Sequence of chain 1.B:
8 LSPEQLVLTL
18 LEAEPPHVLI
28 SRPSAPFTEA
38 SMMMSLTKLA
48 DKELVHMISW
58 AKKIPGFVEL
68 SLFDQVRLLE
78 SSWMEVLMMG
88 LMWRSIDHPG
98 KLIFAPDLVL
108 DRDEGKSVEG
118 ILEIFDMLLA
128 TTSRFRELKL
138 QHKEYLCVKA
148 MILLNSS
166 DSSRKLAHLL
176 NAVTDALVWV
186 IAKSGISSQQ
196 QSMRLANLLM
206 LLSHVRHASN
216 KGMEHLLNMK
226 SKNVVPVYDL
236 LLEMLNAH

This small molecule binds to this protein.
Small molecule (SMILES): N#C[C@H](Cc1ccc(O)cc1Cl)c1ccc(O)cc1

Binding-site contacts:
Ligand atom C8 contacts residue MET40 of chain 1.B at 3.8 Å (hydrophobic).
Ligand atom C14 contacts residue GLU50 of chain 1.B at 2.9 Å.
Ligand atom C10 contacts residue PHE101 of chain 1.B at 3.7 Å (hydrophobic).
Ligand atom C13 contacts residue ARG91 of chain 1.B at 4.1 Å.
Ligand atom O1 contacts residue LEU221 of chain 1.B at 3.5 Å.
Ligand atom C6 contacts residue HIS220 of chain 1.B at 3.6 Å.
Ligand atom O2 contacts residue GLU50 of chain 1.B at 2.5 Å (salt-bridge).
Ligand atom O1 contacts residue MET40 of chain 1.B at 3.4 Å.
Ligand atom C7 contacts residue HIS220 of chain 1.B at 3.5 Å.
Ligand atom C8 contacts residue LEU221 of chain 1.B at 3.8 Å (hydrophobic).
Ligand atom C1 contacts residue PHE101 of chain 1.B at 3.7 Å (hydrophobic).
Ligand atom C5 contacts residue GLY217 of chain 1.B at 3.8 Å.
Ligand atom C6 contacts residue GLY217 of chain 1.B at 3.5 Å.
Ligand atom CL1 contacts residue LEU43 of chain 1.B at 3.3 Å.
Ligand atom C2 contacts residue PHE101 of chain 1.B at 4.1 Å (hydrophobic).
Ligand atom C12 contacts residue MET85 of chain 1.B at 4.2 Å (hydrophobic).
Ligand atom C15 contacts residue PHE101 of chain 1.B at 4.1 Å (hydrophobic).
Ligand atom C11 contacts residue PHE101 of chain 1.B at 3.9 Å (hydrophobic).
Ligand atom C6 contacts residue LEU221 of chain 1.B at 4.2 Å (hydrophobic).
Ligand atom O1 contacts residue HIS220 of chain 1.B at 2.6 Å (h-bond).
Ligand atom O2 contacts residue ARG91 of chain 1.B at 3.1 Å (salt-bridge).
Ligand atom N1 contacts residue PHE101 of chain 1.B at 3.7 Å.
Ligand atom C7 contacts residue GLY217 of chain 1.B at 4.1 Å.
Ligand atom C3 contacts residue MET81 of chain 1.B at 3.7 Å (hydrophobic).
Ligand atom C13 contacts residue LEU84 of chain 1.B at 3.7 Å (hydrophobic).
Ligand atom CL1 contacts residue ALA47 of chain 1.B at 4.0 Å.
Ligand atom C12 contacts residue LEU84 of chain 1.B at 3.7 Å (hydrophobic).
Ligand atom C4 contacts residue MET81 of chain 1.B at 3.9 Å (hydrophobic).
Ligand atom C14 contacts residue LEU46 of chain 1.B at 3.6 Å (hydrophobic).
Ligand atom C13 contacts residue GLU50 of chain 1.B at 3.1 Å.
Ligand atom O1 contacts residue MET224 of chain 1.B at 3.9 Å.
Ligand atom C12 contacts residue LEU88 of chain 1.B at 4.0 Å (hydrophobic).
Ligand atom C15 contacts residue LEU43 of chain 1.B at 3.9 Å (hydrophobic).
Ligand atom C7 contacts residue MET40 of chain 1.B at 4.0 Å (hydrophobic).
Ligand atom C7 contacts residue LEU221 of chain 1.B at 4.0 Å (hydrophobic).
Ligand atom C5 contacts residue MET81 of chain 1.B at 4.2 Å (hydrophobic).
Ligand atom O2 contacts residue LEU84 of chain 1.B at 3.4 Å (h-bond).
Ligand atom CL1 contacts residue THR44 of chain 1.B at 4.0 Å.
Ligand atom C14 contacts residue PHE101 of chain 1.B at 4.2 Å (hydrophobic).
Ligand atom N1 contacts residue LEU125 of chain 1.B at 4.0 Å.